Sequence of chain 1.C:
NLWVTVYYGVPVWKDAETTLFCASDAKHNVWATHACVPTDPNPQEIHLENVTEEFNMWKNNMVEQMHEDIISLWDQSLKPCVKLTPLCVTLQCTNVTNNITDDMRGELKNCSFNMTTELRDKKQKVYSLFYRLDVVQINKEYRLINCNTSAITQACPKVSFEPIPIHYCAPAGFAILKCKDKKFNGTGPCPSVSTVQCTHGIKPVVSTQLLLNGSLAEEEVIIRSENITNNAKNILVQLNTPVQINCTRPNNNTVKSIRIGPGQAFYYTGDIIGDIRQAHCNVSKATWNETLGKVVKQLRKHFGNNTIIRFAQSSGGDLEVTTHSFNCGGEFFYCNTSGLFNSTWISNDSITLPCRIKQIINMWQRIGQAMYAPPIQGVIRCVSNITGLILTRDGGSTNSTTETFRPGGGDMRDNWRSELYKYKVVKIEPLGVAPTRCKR

The small molecule below binds the protein below.
Small molecule (SMILES): CC(=O)N[C@H]1[C@H](O[C@H]2[C@H](O)[C@@H](NC(C)=O)CO[C@@H]2CO)O[C@H](CO)[C@@H](O[C@@H]2O[C@H](CO[C@H]3O[C@H](CO)[C@@H](O)[C@H](O)[C@@H]3O)[C@@H](O)[C@H](O[C@H]3O[C@H](CO)[C@@H](O)[C@H](O)[C@@H]3O)[C@@H]2O)[C@@H]1O

Binding-site contacts:
Ligand atom O5 contacts residue ASN230 of chain 1.C at 2.4 Å (h-bond).
Ligand atom O7 contacts residue PRO180 of chain 1.C at 4.3 Å.
Ligand atom O7 contacts residue VAL222 of chain 1.C at 4.5 Å.
Ligand atom C5 contacts residue VAL412 of chain 1.C at 3.7 Å (hydrophobic).
Ligand atom C1 contacts residue SER413 of chain 1.C at 4.0 Å.
Ligand atom O5 contacts residue NAG1 of chain 1.YA at 3.6 Å.
Ligand atom C6 contacts residue GLU179 of chain 1.C at 4.1 Å.
Ligand atom C1 contacts residue VAL412 of chain 1.C at 4.2 Å (hydrophobic).
Ligand atom C8 contacts residue SER413 of chain 1.C at 3.9 Å.
Ligand atom C5 contacts residue NAG1 of chain 1.YA at 4.5 Å.
Ligand atom C3 contacts residue SER413 of chain 1.C at 3.9 Å.
Ligand atom C3 contacts residue ASN230 of chain 1.C at 3.9 Å.
Ligand atom C8 contacts residue VAL222 of chain 1.C at 4.3 Å (hydrophobic).
Ligand atom C3 contacts residue VAL412 of chain 1.C at 3.9 Å (hydrophobic).
Ligand atom O3 contacts residue SER413 of chain 1.C at 4.4 Å.
Ligand atom C8 contacts residue LEU229 of chain 1.C at 3.5 Å (hydrophobic).
Ligand atom N2 contacts residue SER413 of chain 1.C at 3.0 Å (h-bond).
Ligand atom O5 contacts residue VAL412 of chain 1.C at 4.4 Å.
Ligand atom C2 contacts residue ASN230 of chain 1.C at 2.5 Å.
Ligand atom O4 contacts residue VAL412 of chain 1.C at 4.2 Å.
Ligand atom C1 contacts residue NAG1 of chain 1.YA at 4.0 Å.
Ligand atom O5 contacts residue GLU179 of chain 1.C at 4.1 Å.
Ligand atom C5 contacts residue ASN230 of chain 1.C at 3.8 Å.
Ligand atom C4 contacts residue VAL412 of chain 1.C at 4.2 Å (hydrophobic).
Ligand atom C7 contacts residue ASN230 of chain 1.C at 3.6 Å.
Ligand atom N2 contacts residue ASN230 of chain 1.C at 3.0 Å (h-bond).
Ligand atom C1 contacts residue ASN230 of chain 1.C at 1.5 Å.
Ligand atom O6 contacts residue NAG1 of chain 1.YA at 3.7 Å.
Ligand atom C2 contacts residue SER413 of chain 1.C at 3.8 Å.
Ligand atom C1 contacts residue GLU179 of chain 1.C at 4.2 Å.
Ligand atom C5 contacts residue GLU179 of chain 1.C at 3.7 Å.
Ligand atom O3 contacts residue CYS411 of chain 1.C at 4.3 Å.
Ligand atom O7 contacts residue ASN230 of chain 1.C at 3.9 Å.
Ligand atom C4 contacts residue ASN230 of chain 1.C at 4.3 Å.
Ligand atom O6 contacts residue GLY346 of chain 1.C at 4.0 Å.
Ligand atom C7 contacts residue SER413 of chain 1.C at 3.8 Å.